Binding-site contacts:
Ligand atom O6 contacts residue ASN212 of chain 42.H at 4.3 Å.
Ligand atom C1 contacts residue ASN212 of chain 42.H at 1.4 Å.
Ligand atom C2 contacts residue ASN212 of chain 42.H at 2.5 Å.
Ligand atom C1 contacts residue ILE211 of chain 42.H at 4.3 Å (hydrophobic).
Ligand atom C7 contacts residue ASN212 of chain 42.H at 4.0 Å.
Ligand atom C3 contacts residue ASN212 of chain 42.H at 3.8 Å.
Ligand atom C4 contacts residue ASN212 of chain 42.H at 4.2 Å.
Ligand atom N2 contacts residue ILE211 of chain 42.H at 4.5 Å.
Ligand atom N2 contacts residue ASN212 of chain 42.H at 2.9 Å (h-bond).
Ligand atom C5 contacts residue ASN212 of chain 42.H at 3.7 Å.
Ligand atom O5 contacts residue ASN212 of chain 42.H at 2.4 Å (h-bond).

A small-molecule ligand and the protein it binds are described below.
Small molecule (SMILES): CC(=O)N[C@@H]1[C@@H](O)[C@H](O)[C@@H](CO)O[C@H]1O

Sequence of chain 42.H:
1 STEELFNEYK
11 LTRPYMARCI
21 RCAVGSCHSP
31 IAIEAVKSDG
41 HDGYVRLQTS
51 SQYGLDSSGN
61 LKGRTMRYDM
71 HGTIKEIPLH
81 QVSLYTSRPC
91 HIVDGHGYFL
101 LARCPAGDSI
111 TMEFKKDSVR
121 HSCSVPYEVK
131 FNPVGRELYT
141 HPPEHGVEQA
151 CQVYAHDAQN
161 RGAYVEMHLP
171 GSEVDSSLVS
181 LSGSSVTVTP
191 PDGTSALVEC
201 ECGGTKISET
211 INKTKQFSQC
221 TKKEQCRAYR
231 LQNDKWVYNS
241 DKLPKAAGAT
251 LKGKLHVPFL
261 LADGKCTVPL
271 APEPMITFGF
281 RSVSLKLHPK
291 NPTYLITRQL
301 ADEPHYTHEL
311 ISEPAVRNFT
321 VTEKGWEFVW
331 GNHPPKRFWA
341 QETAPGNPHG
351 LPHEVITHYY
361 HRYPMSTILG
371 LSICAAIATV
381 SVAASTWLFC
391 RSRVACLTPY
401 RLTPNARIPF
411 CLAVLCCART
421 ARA